Binding-site contacts:
Ligand atom C2 contacts residue THR159 of chain 1.B at 3.2 Å.
Ligand atom C2 contacts residue TRP153 of chain 1.B at 3.5 Å (hydrophobic).
Ligand atom O4' contacts residue TRP153 of chain 1.B at 2.9 Å (h-bond).
Ligand atom C4 contacts residue TRP153 of chain 1.B at 3.7 Å (hydrophobic).
Ligand atom C2M contacts residue SAH1 of chain 1.E at 3.3 Å.
Ligand atom O1A contacts residue ARG177 of chain 1.B at 3.8 Å.
Ligand atom N3 contacts residue ASN157 of chain 1.B at 3.0 Å (h-bond).
Ligand atom O2A contacts residue SER179 of chain 1.B at 2.6 Å (h-bond).
Ligand atom C2M contacts residue TYR14 of chain 1.B at 3.5 Å (hydrophobic).
Ligand atom O2 contacts residue ASN157 of chain 1.B at 3.7 Å.
Ligand atom C5 contacts residue TRP153 of chain 1.B at 3.5 Å (hydrophobic).
Ligand atom O4Q contacts residue HIS123 of chain 1.B at 3.5 Å (h-bond).
Ligand atom O4Q contacts residue TYR14 of chain 1.B at 2.8 Å (h-bond).
Ligand atom C2M contacts residue PHE118 of chain 1.B at 3.1 Å (hydrophobic).
Ligand atom C1' contacts residue TRP153 of chain 1.B at 3.4 Å (hydrophobic).
Ligand atom O3' contacts residue SER181 of chain 1.B at 2.6 Å (h-bond).
Ligand atom C3' contacts residue SER181 of chain 1.B at 3.3 Å.
Ligand atom O2B contacts residue LYS29 of chain 1.B at 2.5 Å (salt-bridge).
Ligand atom O2Q contacts residue TRP152 of chain 1.B at 3.7 Å.
Ligand atom O1A contacts residue LYS29 of chain 1.B at 3.4 Å (salt-bridge).
Ligand atom O1B contacts residue ARG241 of chain 1.B at 2.8 Å (salt-bridge).
Ligand atom O3' contacts residue ILE190 of chain 1.B at 3.8 Å.
Ligand atom C2' contacts residue TYR162 of chain 1.B at 3.5 Å (hydrophobic).
Ligand atom O2 contacts residue TRP153 of chain 1.B at 3.6 Å.
Ligand atom O2Q contacts residue ARG241 of chain 1.B at 3.1 Å (salt-bridge).
Ligand atom O2 contacts residue PHE158 of chain 1.B at 2.9 Å.
Ligand atom N1 contacts residue THR159 of chain 1.B at 3.6 Å (h-bond).
Ligand atom O2A contacts residue ARG177 of chain 1.B at 3.0 Å (salt-bridge).
Ligand atom O1A contacts residue ALA164 of chain 1.B at 3.4 Å.
Ligand atom C6 contacts residue TRP153 of chain 1.B at 3.5 Å (hydrophobic).
Ligand atom C6Q contacts residue HIS210 of chain 1.B at 3.6 Å.
Ligand atom O3' contacts residue TRP152 of chain 1.B at 3.7 Å.
Ligand atom O4Q contacts residue ILE212 of chain 1.B at 3.7 Å.
Ligand atom N3 contacts residue THR159 of chain 1.B at 3.5 Å (h-bond).
Ligand atom N1 contacts residue TRP153 of chain 1.B at 3.2 Å (h-bond).
Ligand atom C4Q contacts residue TYR14 of chain 1.B at 3.4 Å (hydrophobic).
Ligand atom N3Q contacts residue PHE118 of chain 1.B at 2.9 Å (h-bond).
Ligand atom O5' contacts residue TYR162 of chain 1.B at 3.8 Å.
Ligand atom O2 contacts residue THR159 of chain 1.B at 3.1 Å (h-bond).
Ligand atom O3B contacts residue ARG177 of chain 1.B at 3.7 Å.

A protein and the small-molecule ligand that binds it are described below.
Small molecule (SMILES): CN[C@H]1[C@@H](O)[C@@H](C)O[C@H](OP(=O)(O)OP(=O)(O)OC[C@H]2O[C@@H](n3cc(C)c(=O)[nH]c3=O)C[C@@H]2O)[C@@H]1O

Sequence of chain 1.B:
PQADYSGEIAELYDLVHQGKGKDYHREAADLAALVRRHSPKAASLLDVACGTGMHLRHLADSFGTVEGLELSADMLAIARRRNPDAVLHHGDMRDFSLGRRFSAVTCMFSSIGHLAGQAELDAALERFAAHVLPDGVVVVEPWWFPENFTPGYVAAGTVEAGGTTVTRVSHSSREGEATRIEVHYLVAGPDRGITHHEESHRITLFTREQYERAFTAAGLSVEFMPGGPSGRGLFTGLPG